Sequence of chain 14.A:
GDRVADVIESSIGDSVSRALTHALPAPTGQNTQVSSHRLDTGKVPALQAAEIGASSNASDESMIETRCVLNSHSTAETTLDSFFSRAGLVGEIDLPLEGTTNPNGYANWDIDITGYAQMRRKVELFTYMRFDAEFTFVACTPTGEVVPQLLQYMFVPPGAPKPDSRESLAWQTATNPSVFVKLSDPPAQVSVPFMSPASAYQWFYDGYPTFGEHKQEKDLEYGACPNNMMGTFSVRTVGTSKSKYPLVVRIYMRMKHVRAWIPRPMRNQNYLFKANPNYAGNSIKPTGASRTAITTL

This protein binds this small molecule.
Small molecule (SMILES): CCO/N=C/c1ccc(OCC[C@@H](C)CCN2CCN(c3ccnc(C(N)=O)c3)C2=O)cc1

Sequence of chain 15.C:
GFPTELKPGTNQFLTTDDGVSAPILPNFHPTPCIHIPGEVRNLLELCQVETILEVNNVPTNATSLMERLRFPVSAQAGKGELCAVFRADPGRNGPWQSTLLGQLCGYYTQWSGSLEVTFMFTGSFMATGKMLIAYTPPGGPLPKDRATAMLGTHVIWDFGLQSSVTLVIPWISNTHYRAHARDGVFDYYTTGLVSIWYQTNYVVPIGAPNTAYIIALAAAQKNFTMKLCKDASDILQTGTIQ

Binding-site contacts:
Ligand atom CAJ contacts residue PHE155 of chain 14.A at 3.7 Å (hydrophobic).
Ligand atom CAA contacts residue VAL179 of chain 14.A at 3.2 Å (hydrophobic).
Ligand atom CAS contacts residue TRP203 of chain 14.A at 3.8 Å (hydrophobic).
Ligand atom CAA contacts residue PRO177 of chain 14.A at 3.5 Å (hydrophobic).
Ligand atom NAU contacts residue PHE155 of chain 14.A at 3.7 Å.
Ligand atom CAY contacts residue THR114 of chain 14.A at 3.8 Å.
Ligand atom CAO contacts residue ILE111 of chain 14.A at 3.8 Å (hydrophobic).
Ligand atom CAG contacts residue ASN228 of chain 14.A at 3.6 Å.
Ligand atom CAN contacts residue PHE155 of chain 14.A at 3.8 Å (hydrophobic).
Ligand atom NAC contacts residue THR114 of chain 14.A at 3.3 Å (h-bond).
Ligand atom CAH contacts residue TRP203 of chain 14.A at 3.5 Å (hydrophobic).
Ligand atom CAI contacts residue PHE135 of chain 14.A at 3.7 Å (hydrophobic).
Ligand atom OAD contacts residue ALA275 of chain 14.A at 3.2 Å.
Ligand atom CAL contacts residue PHE155 of chain 14.A at 3.6 Å (hydrophobic).
Ligand atom CBB contacts residue ILE111 of chain 14.A at 3.6 Å (hydrophobic).
Ligand atom OAX contacts residue MET195 of chain 14.A at 3.6 Å.
Ligand atom NAC contacts residue ASP112 of chain 14.A at 2.5 Å (salt-bridge).
Ligand atom CAH contacts residue GLN202 of chain 14.A at 3.2 Å.
Ligand atom CAA contacts residue TYR153 of chain 14.A at 3.5 Å (hydrophobic).
Ligand atom CBC contacts residue ASN228 of chain 14.A at 3.8 Å.
Ligand atom CAG contacts residue TRP203 of chain 14.A at 3.7 Å (hydrophobic).
Ligand atom CAZ contacts residue TRP203 of chain 14.A at 3.5 Å (hydrophobic).
Ligand atom CAA contacts residue SER178 of chain 14.A at 3.5 Å.
Ligand atom CAK contacts residue PHE135 of chain 14.A at 3.6 Å (hydrophobic).
Ligand atom CAY contacts residue ASP112 of chain 14.A at 3.8 Å.
Ligand atom CAT contacts residue ASN228 of chain 14.A at 3.5 Å.
Ligand atom OAE contacts residue ILE113 of chain 14.A at 3.3 Å (h-bond).
Ligand atom CBC contacts residue TRP203 of chain 14.A at 3.6 Å (hydrophobic).
Ligand atom CAN contacts residue PRO177 of chain 14.A at 3.4 Å (hydrophobic).
Ligand atom CAP contacts residue ILE111 of chain 14.A at 3.8 Å (hydrophobic).
Ligand atom OAX contacts residue ILE111 of chain 14.A at 3.5 Å.
Ligand atom NBG contacts residue TRP203 of chain 14.A at 3.3 Å.
Ligand atom OAE contacts residue ASP112 of chain 14.A at 3.6 Å.
Ligand atom CAT contacts residue TRP203 of chain 14.A at 3.6 Å (hydrophobic).
Ligand atom OAD contacts residue LYS274 of chain 14.A at 3.0 Å (salt-bridge).
Ligand atom CAL contacts residue ILE111 of chain 14.A at 3.7 Å (hydrophobic).
Ligand atom CAH contacts residue ASN228 of chain 14.A at 3.4 Å.
Ligand atom CAG contacts residue GLN202 of chain 14.A at 3.3 Å.
Ligand atom CAS contacts residue TYR201 of chain 14.A at 3.5 Å (hydrophobic).
Ligand atom CAO contacts residue PHE135 of chain 14.A at 3.8 Å (hydrophobic).

Sequence of chain 14.C:
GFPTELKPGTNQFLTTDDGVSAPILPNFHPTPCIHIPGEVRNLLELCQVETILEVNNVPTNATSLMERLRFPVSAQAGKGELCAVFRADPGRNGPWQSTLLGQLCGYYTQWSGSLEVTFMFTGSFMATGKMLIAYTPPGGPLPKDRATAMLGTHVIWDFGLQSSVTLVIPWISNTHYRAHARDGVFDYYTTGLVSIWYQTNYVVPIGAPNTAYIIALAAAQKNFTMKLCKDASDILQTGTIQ